Binding-site contacts:
Ligand atom C5 contacts residue ASN524 of chain 1.A at 3.6 Å.
Ligand atom C8 contacts residue ASN524 of chain 1.A at 3.6 Å.
Ligand atom O5 contacts residue SER500 of chain 1.A at 3.1 Å.
Ligand atom O6 contacts residue SER500 of chain 1.A at 4.0 Å.
Ligand atom C5 contacts residue SER500 of chain 1.A at 3.8 Å.
Ligand atom O7 contacts residue ALA525 of chain 1.A at 3.7 Å.
Ligand atom C1 contacts residue ASN524 of chain 1.A at 1.4 Å.
Ligand atom O7 contacts residue ASN524 of chain 1.A at 3.8 Å.
Ligand atom N2 contacts residue ASN524 of chain 1.A at 2.9 Å (h-bond).
Ligand atom C1 contacts residue SER500 of chain 1.A at 4.0 Å.
Ligand atom C7 contacts residue ALA525 of chain 1.A at 4.5 Å (hydrophobic).
Ligand atom O5 contacts residue ASN524 of chain 1.A at 2.4 Å (h-bond).
Ligand atom C7 contacts residue ASN524 of chain 1.A at 3.3 Å.
Ligand atom C2 contacts residue ASN524 of chain 1.A at 2.4 Å.
Ligand atom C4 contacts residue ASN524 of chain 1.A at 4.2 Å.
Ligand atom C6 contacts residue SER500 of chain 1.A at 3.6 Å.
Ligand atom C3 contacts residue ASN524 of chain 1.A at 3.8 Å.

Sequence of chain 1.A:
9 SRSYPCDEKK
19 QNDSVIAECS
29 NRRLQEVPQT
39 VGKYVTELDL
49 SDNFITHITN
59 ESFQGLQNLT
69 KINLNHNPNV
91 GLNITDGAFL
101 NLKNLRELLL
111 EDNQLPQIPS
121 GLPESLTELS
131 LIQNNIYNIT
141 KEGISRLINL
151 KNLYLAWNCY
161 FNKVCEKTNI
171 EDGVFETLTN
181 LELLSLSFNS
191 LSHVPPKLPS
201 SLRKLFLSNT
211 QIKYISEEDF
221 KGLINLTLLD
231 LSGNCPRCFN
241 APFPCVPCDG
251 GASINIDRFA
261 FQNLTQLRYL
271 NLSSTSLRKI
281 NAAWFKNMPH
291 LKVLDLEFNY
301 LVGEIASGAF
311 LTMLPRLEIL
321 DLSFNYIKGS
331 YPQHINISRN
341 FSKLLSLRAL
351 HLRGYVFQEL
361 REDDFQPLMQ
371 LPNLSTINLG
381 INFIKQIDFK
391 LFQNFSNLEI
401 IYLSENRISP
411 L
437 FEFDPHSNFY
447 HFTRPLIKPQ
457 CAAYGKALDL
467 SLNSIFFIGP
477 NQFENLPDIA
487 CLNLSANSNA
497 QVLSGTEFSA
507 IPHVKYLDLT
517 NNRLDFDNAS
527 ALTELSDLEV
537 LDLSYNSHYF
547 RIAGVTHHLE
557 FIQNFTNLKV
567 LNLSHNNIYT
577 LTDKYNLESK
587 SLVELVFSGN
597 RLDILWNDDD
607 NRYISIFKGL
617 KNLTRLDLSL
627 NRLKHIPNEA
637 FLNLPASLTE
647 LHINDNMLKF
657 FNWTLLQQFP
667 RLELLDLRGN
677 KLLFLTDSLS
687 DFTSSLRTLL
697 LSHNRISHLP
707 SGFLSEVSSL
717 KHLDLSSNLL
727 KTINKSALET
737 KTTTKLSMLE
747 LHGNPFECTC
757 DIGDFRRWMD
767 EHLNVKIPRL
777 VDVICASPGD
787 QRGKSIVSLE

The small molecule below binds the protein below.
Small molecule (SMILES): CC(=O)N[C@@H]1[C@@H](O)[C@H](O)[C@@H](CO)O[C@H]1O